This small molecule binds to this protein.
Small molecule (SMILES): Cc1ccc(C2CC2)c(-c2ccc3c(c2C)CCCO3)c1[C@H](OC1CC1)C(=O)O

Binding-site contacts:
Ligand atom O07 contacts residue LEU123 of chain 1.D at 3.8 Å.
Ligand atom C08 contacts residue TRP153 of chain 1.D at 3.8 Å (hydrophobic).
Ligand atom C29 contacts residue TYR120 of chain 1.D at 3.6 Å (hydrophobic).
Ligand atom C05 contacts residue THR146 of chain 1.D at 3.8 Å.
Ligand atom C27 contacts residue GLN189 of chain 1.B at 3.7 Å.
Ligand atom C16 contacts residue LYS48 of chain 1.C at 3.8 Å.
Ligand atom C21 contacts residue GLN116 of chain 1.D at 3.7 Å.
Ligand atom C10 contacts residue ILE50 of chain 1.C at 3.5 Å (hydrophobic).
Ligand atom C19 contacts residue THR195 of chain 1.B at 3.4 Å.
Ligand atom C13 contacts residue TRP17 of chain 1.C at 3.4 Å (hydrophobic).
Ligand atom C17 contacts residue GLU191 of chain 1.B at 3.7 Å.
Ligand atom C14 contacts residue TRP17 of chain 1.C at 3.5 Å (hydrophobic).
Ligand atom C05 contacts residue ALA150 of chain 1.D at 3.7 Å (hydrophobic).
Ligand atom C13 contacts residue LYS48 of chain 1.C at 3.8 Å.
Ligand atom C17 contacts residue HIS192 of chain 1.B at 3.5 Å.
Ligand atom C25 contacts residue ALA149 of chain 1.D at 3.6 Å (hydrophobic).
Ligand atom O22 contacts residue HIS192 of chain 1.B at 3.0 Å (h-bond).
Ligand atom O22 contacts residue THR195 of chain 1.B at 2.6 Å (h-bond).
Ligand atom C29 contacts residue GLN116 of chain 1.D at 3.3 Å.
Ligand atom O07 contacts residue ALA150 of chain 1.D at 3.6 Å.
Ligand atom O20 contacts residue HIS192 of chain 1.B at 3.6 Å.
Ligand atom C09 contacts residue ILE50 of chain 1.C at 3.8 Å (hydrophobic).
Ligand atom C26 contacts residue TRP17 of chain 1.C at 3.8 Å (hydrophobic).
Ligand atom C15 contacts residue LYS48 of chain 1.C at 3.5 Å.
Ligand atom C13 contacts residue THR146 of chain 1.D at 3.7 Å.
Ligand atom C29 contacts residue THR195 of chain 1.B at 3.6 Å.
Ligand atom C19 contacts residue GLU191 of chain 1.B at 3.7 Å.
Ligand atom C18 contacts residue THR195 of chain 1.B at 3.6 Å.
Ligand atom O22 contacts residue GLU191 of chain 1.B at 3.6 Å (salt-bridge).
Ligand atom O20 contacts residue THR195 of chain 1.B at 3.4 Å (h-bond).
Ligand atom C28 contacts residue THR195 of chain 1.B at 3.4 Å.
Ligand atom O22 contacts residue ALA190 of chain 1.B at 3.8 Å.
Ligand atom C25 contacts residue TYR8 of chain 1.C at 3.5 Å (hydrophobic).
Ligand atom C04 contacts residue THR146 of chain 1.D at 3.7 Å.
Ligand atom C17 contacts residue GLN116 of chain 1.D at 3.6 Å.
Ligand atom O23 contacts residue ALA190 of chain 1.B at 3.6 Å.
Ligand atom O23 contacts residue GLU191 of chain 1.B at 2.9 Å (salt-bridge).
Ligand atom O23 contacts residue LYS48 of chain 1.C at 3.0 Å (salt-bridge).
Ligand atom C14 contacts residue LYS48 of chain 1.C at 3.5 Å.
Ligand atom C09 contacts residue MET199 of chain 1.B at 3.5 Å (hydrophobic).

Sequence of chain 1.B:
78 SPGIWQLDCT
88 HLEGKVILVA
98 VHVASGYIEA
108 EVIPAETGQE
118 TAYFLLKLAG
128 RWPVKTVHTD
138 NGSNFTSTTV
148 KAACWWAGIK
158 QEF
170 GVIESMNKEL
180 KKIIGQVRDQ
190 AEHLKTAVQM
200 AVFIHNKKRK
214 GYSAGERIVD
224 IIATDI

Sequence of chain 1.C:
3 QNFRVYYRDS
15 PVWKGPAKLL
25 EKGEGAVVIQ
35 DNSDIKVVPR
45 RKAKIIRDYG

Sequence of chain 1.D:
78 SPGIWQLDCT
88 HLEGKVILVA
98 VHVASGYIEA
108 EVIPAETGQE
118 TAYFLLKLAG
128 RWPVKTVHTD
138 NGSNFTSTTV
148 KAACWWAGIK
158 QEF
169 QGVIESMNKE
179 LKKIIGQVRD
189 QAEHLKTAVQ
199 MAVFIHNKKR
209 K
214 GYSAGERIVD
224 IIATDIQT